Sequence of chain 1.A:
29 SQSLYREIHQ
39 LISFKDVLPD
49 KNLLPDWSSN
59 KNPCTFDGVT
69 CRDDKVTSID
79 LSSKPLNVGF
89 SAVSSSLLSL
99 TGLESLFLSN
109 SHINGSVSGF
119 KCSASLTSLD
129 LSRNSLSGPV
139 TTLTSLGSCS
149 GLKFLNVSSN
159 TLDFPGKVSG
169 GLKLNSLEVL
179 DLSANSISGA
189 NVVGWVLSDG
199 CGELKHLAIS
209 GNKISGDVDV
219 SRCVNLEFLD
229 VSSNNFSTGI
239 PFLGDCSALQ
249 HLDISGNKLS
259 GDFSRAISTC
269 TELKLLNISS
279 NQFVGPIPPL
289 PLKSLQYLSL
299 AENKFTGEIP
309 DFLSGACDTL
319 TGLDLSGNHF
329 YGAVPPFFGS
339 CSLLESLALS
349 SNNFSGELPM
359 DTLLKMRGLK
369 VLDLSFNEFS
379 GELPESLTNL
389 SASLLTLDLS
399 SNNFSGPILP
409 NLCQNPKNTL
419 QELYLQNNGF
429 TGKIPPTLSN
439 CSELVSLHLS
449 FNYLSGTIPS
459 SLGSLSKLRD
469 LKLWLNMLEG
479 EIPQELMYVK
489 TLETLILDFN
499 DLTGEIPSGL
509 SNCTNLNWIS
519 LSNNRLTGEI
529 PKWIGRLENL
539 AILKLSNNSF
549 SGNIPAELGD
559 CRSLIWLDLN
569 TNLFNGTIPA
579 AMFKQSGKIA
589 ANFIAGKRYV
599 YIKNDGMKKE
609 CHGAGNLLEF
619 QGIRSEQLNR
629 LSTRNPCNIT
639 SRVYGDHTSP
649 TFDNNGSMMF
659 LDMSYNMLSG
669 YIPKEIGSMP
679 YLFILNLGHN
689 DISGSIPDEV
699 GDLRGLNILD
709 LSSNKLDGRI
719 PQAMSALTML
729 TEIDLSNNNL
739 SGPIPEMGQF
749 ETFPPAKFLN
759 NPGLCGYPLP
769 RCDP

Binding-site contacts:
Ligand atom O7 contacts residue LYS211 of chain 1.A at 3.9 Å.
Ligand atom C3 contacts residue ASN233 of chain 1.A at 3.8 Å.
Ligand atom C7 contacts residue LYS211 of chain 1.A at 4.4 Å.
Ligand atom N2 contacts residue ASN233 of chain 1.A at 3.0 Å (h-bond).
Ligand atom C7 contacts residue ASN233 of chain 1.A at 3.4 Å.
Ligand atom O7 contacts residue ASN233 of chain 1.A at 3.6 Å (h-bond).
Ligand atom C4 contacts residue ASN233 of chain 1.A at 4.2 Å.
Ligand atom O6 contacts residue SER213 of chain 1.A at 4.5 Å.
Ligand atom C5 contacts residue ASN233 of chain 1.A at 3.6 Å.
Ligand atom C2 contacts residue ASN233 of chain 1.A at 2.5 Å.
Ligand atom O5 contacts residue ASN233 of chain 1.A at 2.3 Å (h-bond).
Ligand atom O7 contacts residue SER186 of chain 1.A at 4.4 Å.
Ligand atom C8 contacts residue LYS211 of chain 1.A at 4.2 Å.
Ligand atom C1 contacts residue ASN233 of chain 1.A at 1.4 Å.

A protein and the small-molecule ligand that binds it are described below.
Small molecule (SMILES): CC(=O)N[C@@H]1[C@@H](O)[C@H](O)[C@@H](CO)O[C@H]1O